This small molecule binds to this protein.
Small molecule (SMILES): CC(=O)N[C@@H]1[C@@H](O)[C@H](O)[C@@H](CO)O[C@H]1O

Binding-site contacts:
Ligand atom C3 contacts residue ASN783 of chain 1.H at 3.8 Å.
Ligand atom O6 contacts residue SER785 of chain 1.H at 2.9 Å (h-bond).
Ligand atom C8 contacts residue ASN783 of chain 1.H at 3.7 Å.
Ligand atom C2 contacts residue ASN783 of chain 1.H at 2.4 Å.
Ligand atom C1 contacts residue ASN783 of chain 1.H at 1.4 Å.
Ligand atom N2 contacts residue ASN783 of chain 1.H at 2.9 Å (h-bond).
Ligand atom O7 contacts residue ASN783 of chain 1.H at 3.8 Å.
Ligand atom O5 contacts residue ASN783 of chain 1.H at 2.4 Å (h-bond).
Ligand atom C7 contacts residue ASN783 of chain 1.H at 3.3 Å.
Ligand atom C6 contacts residue GLN786 of chain 1.H at 3.9 Å.
Ligand atom C5 contacts residue ASN783 of chain 1.H at 3.6 Å.
Ligand atom O6 contacts residue GLN786 of chain 1.H at 2.9 Å (h-bond).
Ligand atom C5 contacts residue SER785 of chain 1.H at 3.5 Å.
Ligand atom C1 contacts residue SER785 of chain 1.H at 3.5 Å.
Ligand atom O5 contacts residue SER785 of chain 1.H at 3.1 Å (h-bond).
Ligand atom C4 contacts residue ASN783 of chain 1.H at 4.2 Å.
Ligand atom C6 contacts residue SER785 of chain 1.H at 3.8 Å.

Sequence of chain 1.H:
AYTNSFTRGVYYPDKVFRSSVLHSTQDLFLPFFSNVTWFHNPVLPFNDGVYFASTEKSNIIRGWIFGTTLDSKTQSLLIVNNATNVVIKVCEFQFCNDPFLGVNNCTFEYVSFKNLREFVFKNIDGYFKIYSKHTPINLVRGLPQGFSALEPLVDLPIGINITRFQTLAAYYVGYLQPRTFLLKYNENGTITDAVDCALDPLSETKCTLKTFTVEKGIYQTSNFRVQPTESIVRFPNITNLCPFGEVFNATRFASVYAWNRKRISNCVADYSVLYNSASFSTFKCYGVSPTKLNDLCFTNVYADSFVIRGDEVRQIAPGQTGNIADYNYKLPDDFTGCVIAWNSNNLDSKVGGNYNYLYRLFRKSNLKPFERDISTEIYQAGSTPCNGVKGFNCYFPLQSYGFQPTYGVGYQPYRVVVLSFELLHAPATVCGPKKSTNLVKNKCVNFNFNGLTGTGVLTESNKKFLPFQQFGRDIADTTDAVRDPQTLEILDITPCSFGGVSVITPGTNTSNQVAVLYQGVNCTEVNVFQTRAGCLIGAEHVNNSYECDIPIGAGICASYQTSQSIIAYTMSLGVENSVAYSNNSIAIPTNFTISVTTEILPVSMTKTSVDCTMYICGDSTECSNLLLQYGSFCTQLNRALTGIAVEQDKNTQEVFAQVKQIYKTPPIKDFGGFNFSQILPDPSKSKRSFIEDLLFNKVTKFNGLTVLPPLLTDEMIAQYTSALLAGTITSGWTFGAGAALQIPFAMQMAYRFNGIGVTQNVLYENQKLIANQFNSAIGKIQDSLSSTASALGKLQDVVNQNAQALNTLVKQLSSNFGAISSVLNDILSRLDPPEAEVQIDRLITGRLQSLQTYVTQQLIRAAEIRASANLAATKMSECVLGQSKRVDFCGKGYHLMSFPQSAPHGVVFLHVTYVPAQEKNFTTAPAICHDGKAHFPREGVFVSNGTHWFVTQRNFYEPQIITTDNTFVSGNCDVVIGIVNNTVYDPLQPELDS